Sequence of chain 1.A:
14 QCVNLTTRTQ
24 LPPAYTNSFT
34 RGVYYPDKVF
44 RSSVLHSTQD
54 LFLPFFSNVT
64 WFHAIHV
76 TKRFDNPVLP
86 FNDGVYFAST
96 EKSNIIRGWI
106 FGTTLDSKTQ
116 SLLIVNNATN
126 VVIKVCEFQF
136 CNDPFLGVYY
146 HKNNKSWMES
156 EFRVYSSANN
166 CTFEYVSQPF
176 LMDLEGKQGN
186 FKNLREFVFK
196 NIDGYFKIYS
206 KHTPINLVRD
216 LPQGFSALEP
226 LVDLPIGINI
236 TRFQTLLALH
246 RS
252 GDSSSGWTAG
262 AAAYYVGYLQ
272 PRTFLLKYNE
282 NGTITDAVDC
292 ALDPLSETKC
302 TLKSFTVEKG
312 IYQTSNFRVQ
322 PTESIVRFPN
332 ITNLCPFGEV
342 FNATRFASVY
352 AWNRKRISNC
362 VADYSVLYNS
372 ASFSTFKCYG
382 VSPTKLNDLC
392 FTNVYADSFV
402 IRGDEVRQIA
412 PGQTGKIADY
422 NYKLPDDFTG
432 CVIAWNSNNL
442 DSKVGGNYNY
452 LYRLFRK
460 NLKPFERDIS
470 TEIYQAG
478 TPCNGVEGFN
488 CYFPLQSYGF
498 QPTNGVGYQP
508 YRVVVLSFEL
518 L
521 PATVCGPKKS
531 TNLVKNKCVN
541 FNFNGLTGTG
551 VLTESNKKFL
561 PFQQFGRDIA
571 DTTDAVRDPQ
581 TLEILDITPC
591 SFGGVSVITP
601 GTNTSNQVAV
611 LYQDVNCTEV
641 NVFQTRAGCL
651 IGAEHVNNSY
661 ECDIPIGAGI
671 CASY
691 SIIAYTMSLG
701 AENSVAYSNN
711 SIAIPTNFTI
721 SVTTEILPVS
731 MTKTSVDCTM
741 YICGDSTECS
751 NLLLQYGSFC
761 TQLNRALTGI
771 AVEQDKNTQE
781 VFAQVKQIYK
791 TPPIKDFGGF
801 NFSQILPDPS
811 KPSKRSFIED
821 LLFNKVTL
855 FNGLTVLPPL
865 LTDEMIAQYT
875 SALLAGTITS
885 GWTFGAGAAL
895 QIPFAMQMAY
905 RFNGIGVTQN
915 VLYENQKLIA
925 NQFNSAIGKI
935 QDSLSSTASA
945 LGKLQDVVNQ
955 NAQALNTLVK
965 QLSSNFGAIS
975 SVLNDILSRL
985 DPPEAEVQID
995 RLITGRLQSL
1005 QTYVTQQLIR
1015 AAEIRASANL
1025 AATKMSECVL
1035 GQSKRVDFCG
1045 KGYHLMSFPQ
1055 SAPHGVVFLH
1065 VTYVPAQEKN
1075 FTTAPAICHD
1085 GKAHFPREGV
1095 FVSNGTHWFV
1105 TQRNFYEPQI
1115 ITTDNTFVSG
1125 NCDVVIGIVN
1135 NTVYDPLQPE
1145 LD

Binding-site contacts:
Ligand atom O7 contacts residue ASN122 of chain 1.A at 4.4 Å.
Ligand atom C6 contacts residue VAL127 of chain 1.A at 3.6 Å (hydrophobic).
Ligand atom C5 contacts residue ASN122 of chain 1.A at 3.7 Å.
Ligand atom O3 contacts residue THR124 of chain 1.A at 3.7 Å.
Ligand atom C3 contacts residue THR124 of chain 1.A at 3.3 Å.
Ligand atom C8 contacts residue ASN125 of chain 1.A at 3.8 Å.
Ligand atom C3 contacts residue ASN125 of chain 1.A at 4.0 Å.
Ligand atom C6 contacts residue VAL171 of chain 1.A at 4.1 Å (hydrophobic).
Ligand atom C1 contacts residue VAL127 of chain 1.A at 4.1 Å (hydrophobic).
Ligand atom C8 contacts residue THR124 of chain 1.A at 4.4 Å.
Ligand atom C1 contacts residue ASN122 of chain 1.A at 1.4 Å.
Ligand atom C4 contacts residue ASN122 of chain 1.A at 4.2 Å.
Ligand atom C2 contacts residue THR124 of chain 1.A at 3.9 Å.
Ligand atom O7 contacts residue VAL171 of chain 1.A at 3.4 Å.
Ligand atom C7 contacts residue ASN122 of chain 1.A at 3.9 Å.
Ligand atom C7 contacts residue THR124 of chain 1.A at 4.2 Å.
Ligand atom C5 contacts residue ASN125 of chain 1.A at 4.0 Å.
Ligand atom C4 contacts residue ASN125 of chain 1.A at 4.0 Å.
Ligand atom C8 contacts residue GLU154 of chain 1.A at 3.7 Å.
Ligand atom C7 contacts residue VAL171 of chain 1.A at 4.2 Å (hydrophobic).
Ligand atom C2 contacts residue ASN122 of chain 1.A at 2.5 Å.
Ligand atom N2 contacts residue ALA123 of chain 1.A at 4.5 Å.
Ligand atom C8 contacts residue ALA123 of chain 1.A at 4.0 Å (hydrophobic).
Ligand atom C7 contacts residue ASN125 of chain 1.A at 4.2 Å.
Ligand atom N2 contacts residue ASN122 of chain 1.A at 2.9 Å (h-bond).
Ligand atom C3 contacts residue ASN122 of chain 1.A at 3.8 Å.
Ligand atom N2 contacts residue THR124 of chain 1.A at 3.4 Å (h-bond).
Ligand atom O4 contacts residue ASN125 of chain 1.A at 3.4 Å (h-bond).
Ligand atom C5 contacts residue VAL127 of chain 1.A at 3.8 Å (hydrophobic).
Ligand atom C1 contacts residue THR124 of chain 1.A at 4.4 Å.
Ligand atom O5 contacts residue VAL127 of chain 1.A at 3.3 Å.
Ligand atom O5 contacts residue ASN122 of chain 1.A at 2.4 Å (h-bond).
Ligand atom O6 contacts residue VAL127 of chain 1.A at 4.2 Å.

The protein below binds the small molecule below.
Small molecule (SMILES): CC(=O)N[C@H]1[C@H](O[C@H]2[C@H](O)[C@@H](NC(C)=O)CO[C@@H]2CO)O[C@H](CO)[C@@H](O)[C@@H]1O